Sequence of chain 1.A:
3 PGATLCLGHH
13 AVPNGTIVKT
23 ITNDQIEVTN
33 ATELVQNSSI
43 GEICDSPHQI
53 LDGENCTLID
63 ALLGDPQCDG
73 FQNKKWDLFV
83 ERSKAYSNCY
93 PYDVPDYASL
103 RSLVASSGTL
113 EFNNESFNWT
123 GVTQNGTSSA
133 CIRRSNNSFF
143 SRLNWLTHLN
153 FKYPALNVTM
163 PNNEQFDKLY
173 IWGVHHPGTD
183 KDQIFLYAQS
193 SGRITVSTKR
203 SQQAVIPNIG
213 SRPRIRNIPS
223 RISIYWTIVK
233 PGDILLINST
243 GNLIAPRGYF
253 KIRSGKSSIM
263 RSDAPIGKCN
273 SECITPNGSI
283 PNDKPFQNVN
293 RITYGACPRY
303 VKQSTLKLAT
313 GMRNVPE

The protein below binds the small molecule below.
Small molecule (SMILES): CC(=O)N[C@H]1[C@H](O[C@H]2[C@H](O)[C@@H](NC(C)=O)CO[C@@H]2CO)O[C@H](CO)[C@@H](O)[C@@H]1O

Binding-site contacts:
Ligand atom O6 contacts residue TYR88 of chain 1.A at 3.1 Å (h-bond).
Ligand atom C5 contacts residue ASN57 of chain 1.A at 3.6 Å.
Ligand atom C7 contacts residue GLU56 of chain 1.A at 4.1 Å.
Ligand atom C7 contacts residue ASN57 of chain 1.A at 3.3 Å.
Ligand atom C4 contacts residue ASN57 of chain 1.A at 4.2 Å.
Ligand atom C8 contacts residue GLU56 of chain 1.A at 3.1 Å.
Ligand atom N2 contacts residue ASN57 of chain 1.A at 2.8 Å (h-bond).
Ligand atom C2 contacts residue ASN57 of chain 1.A at 2.3 Å.
Ligand atom O5 contacts residue ASN57 of chain 1.A at 2.4 Å (h-bond).
Ligand atom C1 contacts residue ASN57 of chain 1.A at 1.4 Å.
Ligand atom C3 contacts residue ASN57 of chain 1.A at 3.7 Å.
Ligand atom O7 contacts residue ASN57 of chain 1.A at 3.3 Å (h-bond).
Ligand atom O5 contacts residue TYR88 of chain 1.A at 3.2 Å (h-bond).
Ligand atom C1 contacts residue TYR88 of chain 1.A at 4.2 Å (hydrophobic).
Ligand atom C5 contacts residue TYR88 of chain 1.A at 4.1 Å (hydrophobic).
Ligand atom C6 contacts residue TYR88 of chain 1.A at 3.9 Å (hydrophobic).